The small molecule below binds the protein below.
Small molecule (SMILES): Nc1nc2c(ncn2[C@@H]2O[C@H](CO[P](=O)(O)OP(=O)(O)O[P](=O)(O)OC[C@H]3O[C@@H](n4cnc5c(=O)[nH]c(N)nc54)[C@H](O)[C@@H]3O)[C@@H](O)[C@H]2O)c(=O)[nH]1

Binding-site contacts:
Ligand atom O2G contacts residue ARG106 of chain 2.A at 3.7 Å.
Ligand atom PA contacts residue LYS82 of chain 2.A at 3.1 Å.
Ligand atom O1A contacts residue LYS236 of chain 2.A at 3.1 Å (salt-bridge).
Ligand atom O3E contacts residue GLY85 of chain 2.A at 3.7 Å.
Ligand atom O1A contacts residue LYS234 of chain 2.A at 2.8 Å (salt-bridge).
Ligand atom C5B contacts residue ILE86 of chain 2.A at 3.6 Å (hydrophobic).
Ligand atom O2D contacts residue ARG87 of chain 2.A at 3.5 Å (salt-bridge).
Ligand atom C6A contacts residue PHE146 of chain 2.A at 3.2 Å (hydrophobic).
Ligand atom C5A contacts residue PHE146 of chain 2.A at 3.4 Å (hydrophobic).
Ligand atom O2D contacts residue GLU131 of chain 2.A at 2.9 Å (salt-bridge).
Ligand atom O2B contacts residue ARG106 of chain 2.A at 3.0 Å (salt-bridge).
Ligand atom O2E contacts residue ARG87 of chain 2.A at 2.8 Å (salt-bridge).
Ligand atom O6A contacts residue PHE146 of chain 2.A at 3.4 Å.
Ligand atom C4A contacts residue PHE146 of chain 2.A at 3.6 Å (hydrophobic).
Ligand atom C2E contacts residue GLY85 of chain 2.A at 3.6 Å.
Ligand atom O2A contacts residue LYS82 of chain 2.A at 3.1 Å (salt-bridge).
Ligand atom C6A contacts residue LYS188 of chain 2.A at 3.6 Å.
Ligand atom N7B contacts residue ILE86 of chain 2.A at 3.5 Å.
Ligand atom N2A contacts residue PRO59 of chain 2.A at 2.6 Å (h-bond).
Ligand atom C5E contacts residue ARG106 of chain 2.A at 3.2 Å.
Ligand atom O1A contacts residue LYS82 of chain 2.A at 3.1 Å (salt-bridge).
Ligand atom O4E contacts residue ARG106 of chain 2.A at 2.8 Å (salt-bridge).
Ligand atom N9B contacts residue ILE86 of chain 2.A at 3.6 Å.
Ligand atom C4E contacts residue ARG106 of chain 2.A at 2.9 Å.
Ligand atom C4B contacts residue ILE86 of chain 2.A at 3.7 Å (hydrophobic).
Ligand atom O6A contacts residue LYS188 of chain 2.A at 2.7 Å (salt-bridge).
Ligand atom N7A contacts residue LYS188 of chain 2.A at 3.1 Å (salt-bridge).
Ligand atom O5E contacts residue ARG106 of chain 2.A at 2.6 Å (salt-bridge).
Ligand atom O4D contacts residue LYS82 of chain 2.A at 3.2 Å.
Ligand atom N2A contacts residue PRO61 of chain 2.A at 3.4 Å.
Ligand atom N2A contacts residue LEU232 of chain 2.A at 3.6 Å.
Ligand atom C8B contacts residue ILE86 of chain 2.A at 3.5 Å (hydrophobic).
Ligand atom N1A contacts residue PHE146 of chain 2.A at 3.2 Å.
Ligand atom C2A contacts residue PHE146 of chain 2.A at 3.6 Å (hydrophobic).
Ligand atom C2D contacts residue GLU131 of chain 2.A at 3.5 Å.
Ligand atom C2E contacts residue ARG87 of chain 2.A at 3.7 Å.
Ligand atom O1B contacts residue LYS234 of chain 2.A at 3.0 Å (salt-bridge).
Ligand atom O5D contacts residue LYS82 of chain 2.A at 2.9 Å (salt-bridge).
Ligand atom N7B contacts residue ASP105 of chain 2.A at 3.2 Å (salt-bridge).
Ligand atom O6A contacts residue TRP190 of chain 2.A at 3.4 Å.

Sequence of chain 2.A:
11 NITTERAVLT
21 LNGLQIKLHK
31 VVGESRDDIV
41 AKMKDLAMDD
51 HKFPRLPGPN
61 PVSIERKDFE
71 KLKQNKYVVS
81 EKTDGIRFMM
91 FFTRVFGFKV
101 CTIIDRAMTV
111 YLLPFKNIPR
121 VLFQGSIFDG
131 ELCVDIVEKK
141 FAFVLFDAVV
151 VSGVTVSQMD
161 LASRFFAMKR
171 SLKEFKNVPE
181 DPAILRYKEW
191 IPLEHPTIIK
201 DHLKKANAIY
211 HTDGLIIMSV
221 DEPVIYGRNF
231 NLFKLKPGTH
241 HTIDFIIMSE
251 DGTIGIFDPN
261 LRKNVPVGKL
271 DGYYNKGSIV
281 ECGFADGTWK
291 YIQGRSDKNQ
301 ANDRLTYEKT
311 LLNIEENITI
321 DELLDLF